Sequence of chain 11.E:
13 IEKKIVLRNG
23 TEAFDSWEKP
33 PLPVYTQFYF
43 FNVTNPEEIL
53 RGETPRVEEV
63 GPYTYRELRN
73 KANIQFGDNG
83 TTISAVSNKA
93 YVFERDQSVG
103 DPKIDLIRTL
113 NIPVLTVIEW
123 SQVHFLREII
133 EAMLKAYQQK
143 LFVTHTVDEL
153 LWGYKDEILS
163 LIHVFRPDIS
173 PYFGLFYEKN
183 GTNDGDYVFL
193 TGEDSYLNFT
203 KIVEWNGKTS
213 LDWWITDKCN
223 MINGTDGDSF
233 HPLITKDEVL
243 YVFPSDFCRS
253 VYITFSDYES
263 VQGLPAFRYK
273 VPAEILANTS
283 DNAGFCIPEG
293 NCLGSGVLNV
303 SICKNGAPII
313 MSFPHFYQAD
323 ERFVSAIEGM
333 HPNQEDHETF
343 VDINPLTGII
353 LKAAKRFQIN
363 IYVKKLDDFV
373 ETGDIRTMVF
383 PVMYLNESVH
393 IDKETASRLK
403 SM

Binding-site contacts:
Ligand atom C8 contacts residue GLU61 of chain 11.E at 3.3 Å.
Ligand atom C6 contacts residue ARG358 of chain 11.E at 4.4 Å.
Ligand atom C2 contacts residue ASN388 of chain 11.E at 2.5 Å.
Ligand atom O6 contacts residue ASP338 of chain 11.E at 2.9 Å (salt-bridge).
Ligand atom O5 contacts residue TYR41 of chain 11.E at 4.4 Å.
Ligand atom O6 contacts residue TYR41 of chain 11.E at 3.6 Å.
Ligand atom O5 contacts residue ARG358 of chain 11.E at 3.4 Å (salt-bridge).
Ligand atom C6 contacts residue TYR41 of chain 11.E at 3.6 Å (hydrophobic).
Ligand atom C4 contacts residue ASP338 of chain 11.E at 4.3 Å.
Ligand atom O6 contacts residue HIS339 of chain 11.E at 3.9 Å.
Ligand atom O5 contacts residue ASP338 of chain 11.E at 4.2 Å.
Ligand atom N2 contacts residue ASN388 of chain 11.E at 2.9 Å (h-bond).
Ligand atom C7 contacts residue TYR41 of chain 11.E at 3.5 Å (hydrophobic).
Ligand atom O7 contacts residue ASN388 of chain 11.E at 3.9 Å.
Ligand atom O6 contacts residue ARG358 of chain 11.E at 3.3 Å.
Ligand atom O4 contacts residue ASP338 of chain 11.E at 4.2 Å.
Ligand atom C5 contacts residue ASP338 of chain 11.E at 3.5 Å.
Ligand atom C7 contacts residue ASN388 of chain 11.E at 3.6 Å.
Ligand atom C3 contacts residue TYR41 of chain 11.E at 4.2 Å (hydrophobic).
Ligand atom O6 contacts residue TYR386 of chain 11.E at 4.0 Å.
Ligand atom C7 contacts residue SER390 of chain 11.E at 4.2 Å.
Ligand atom C8 contacts residue SER390 of chain 11.E at 3.3 Å.
Ligand atom C7 contacts residue GLN39 of chain 11.E at 4.1 Å.
Ligand atom C5 contacts residue ASN388 of chain 11.E at 3.6 Å.
Ligand atom C8 contacts residue TYR41 of chain 11.E at 3.6 Å (hydrophobic).
Ligand atom N2 contacts residue TYR41 of chain 11.E at 4.3 Å.
Ligand atom C5 contacts residue TYR41 of chain 11.E at 3.4 Å (hydrophobic).
Ligand atom C3 contacts residue ASP338 of chain 11.E at 4.5 Å.
Ligand atom O5 contacts residue ASN388 of chain 11.E at 2.3 Å (h-bond).
Ligand atom O7 contacts residue GLN39 of chain 11.E at 2.9 Å (h-bond).
Ligand atom C6 contacts residue ASP338 of chain 11.E at 3.3 Å.
Ligand atom C3 contacts residue ASN388 of chain 11.E at 3.8 Å.
Ligand atom C1 contacts residue ARG358 of chain 11.E at 3.7 Å.
Ligand atom C1 contacts residue ASP338 of chain 11.E at 4.3 Å.
Ligand atom C1 contacts residue ASN388 of chain 11.E at 1.4 Å.
Ligand atom C2 contacts residue ARG358 of chain 11.E at 4.3 Å.
Ligand atom O7 contacts residue TYR41 of chain 11.E at 3.3 Å (h-bond).
Ligand atom C4 contacts residue ASN388 of chain 11.E at 4.2 Å.
Ligand atom O4 contacts residue TYR41 of chain 11.E at 3.5 Å (h-bond).
Ligand atom C4 contacts residue TYR41 of chain 11.E at 3.9 Å (hydrophobic).

A protein and the small-molecule ligand that binds it are described below.
Small molecule (SMILES): CC(=O)N[C@H]1[C@H](O[C@H]2[C@H](O)[C@@H](NC(C)=O)CO[C@@H]2CO)O[C@H](CO)[C@@H](O[C@@H]2O[C@H](CO[C@H]3O[C@H](CO)[C@@H](O)[C@H](O)[C@@H]3O)[C@@H](O)[C@H](O[C@H]3O[C@H](CO)[C@@H](O)[C@H](O)[C@@H]3O)[C@@H]2O)[C@@H]1O